Sequence of chain 1.E:
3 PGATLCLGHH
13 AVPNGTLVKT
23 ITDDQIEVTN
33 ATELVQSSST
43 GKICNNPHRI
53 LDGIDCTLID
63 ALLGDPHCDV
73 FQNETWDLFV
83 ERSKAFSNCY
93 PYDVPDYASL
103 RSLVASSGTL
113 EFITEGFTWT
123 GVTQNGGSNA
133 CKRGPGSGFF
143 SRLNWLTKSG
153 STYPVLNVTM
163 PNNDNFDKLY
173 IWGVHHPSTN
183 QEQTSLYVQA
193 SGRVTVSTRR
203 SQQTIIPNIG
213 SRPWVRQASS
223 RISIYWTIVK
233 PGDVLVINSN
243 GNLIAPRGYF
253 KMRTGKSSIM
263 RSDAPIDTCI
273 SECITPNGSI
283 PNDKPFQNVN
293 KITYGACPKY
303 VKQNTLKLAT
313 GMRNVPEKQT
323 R

Sequence of chain 1.A:
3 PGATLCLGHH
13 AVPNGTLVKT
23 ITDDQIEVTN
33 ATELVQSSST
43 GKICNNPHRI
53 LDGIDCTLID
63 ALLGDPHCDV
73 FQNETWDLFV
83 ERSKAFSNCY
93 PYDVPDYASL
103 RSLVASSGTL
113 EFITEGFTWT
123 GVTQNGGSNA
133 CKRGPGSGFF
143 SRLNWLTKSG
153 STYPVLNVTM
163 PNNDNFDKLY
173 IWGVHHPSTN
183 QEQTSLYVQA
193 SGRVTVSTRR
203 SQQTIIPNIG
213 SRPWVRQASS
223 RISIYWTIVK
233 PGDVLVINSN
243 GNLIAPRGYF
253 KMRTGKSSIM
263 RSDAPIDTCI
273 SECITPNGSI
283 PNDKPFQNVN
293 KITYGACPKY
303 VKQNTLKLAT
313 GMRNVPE

Binding-site contacts:
Ligand atom O7 contacts residue ASN159 of chain 1.E at 3.4 Å (h-bond).
Ligand atom O5 contacts residue ASN159 of chain 1.E at 2.3 Å (h-bond).
Ligand atom C1 contacts residue SER213 of chain 1.A at 3.9 Å.
Ligand atom C8 contacts residue SER213 of chain 1.A at 4.2 Å.
Ligand atom O4 contacts residue TRP216 of chain 1.A at 4.5 Å.
Ligand atom C3 contacts residue ASN159 of chain 1.E at 3.9 Å.
Ligand atom C3 contacts residue SER213 of chain 1.A at 4.0 Å.
Ligand atom C1 contacts residue ASN159 of chain 1.E at 1.4 Å.
Ligand atom N2 contacts residue SER213 of chain 1.A at 3.2 Å (h-bond).
Ligand atom C7 contacts residue TRP216 of chain 1.A at 4.1 Å (hydrophobic).
Ligand atom C2 contacts residue ASN159 of chain 1.E at 2.5 Å.
Ligand atom O6 contacts residue TRP216 of chain 1.A at 3.8 Å.
Ligand atom O7 contacts residue TRP216 of chain 1.A at 2.9 Å (h-bond).
Ligand atom C5 contacts residue ASN159 of chain 1.E at 3.6 Å.
Ligand atom O6 contacts residue THR161 of chain 1.E at 3.3 Å.
Ligand atom C3 contacts residue TRP216 of chain 1.A at 4.4 Å (hydrophobic).
Ligand atom C4 contacts residue TRP216 of chain 1.A at 4.2 Å (hydrophobic).
Ligand atom C6 contacts residue THR161 of chain 1.E at 3.5 Å.
Ligand atom C2 contacts residue SER213 of chain 1.A at 3.9 Å.
Ligand atom C4 contacts residue ASN159 of chain 1.E at 4.2 Å.
Ligand atom C7 contacts residue ASN159 of chain 1.E at 3.4 Å.
Ligand atom O3 contacts residue TRP216 of chain 1.A at 3.7 Å.
Ligand atom C8 contacts residue THR161 of chain 1.E at 4.2 Å.
Ligand atom N2 contacts residue ASN159 of chain 1.E at 3.0 Å (h-bond).
Ligand atom C7 contacts residue SER213 of chain 1.A at 4.2 Å.
Ligand atom C1 contacts residue TRP216 of chain 1.A at 4.3 Å (hydrophobic).
Ligand atom O7 contacts residue PRO215 of chain 1.A at 3.5 Å.
Ligand atom C2 contacts residue TRP216 of chain 1.A at 4.2 Å (hydrophobic).

A protein and the small-molecule ligand that binds it are described below.
Small molecule (SMILES): CC(=O)N[C@H]1[C@H](O[C@H]2[C@H](O)[C@@H](NC(C)=O)CO[C@@H]2CO)O[C@H](CO)[C@@H](O[C@@H]2O[C@H](CO)[C@@H](O)[C@H](O[C@H]3O[C@H](CO)[C@@H](O)[C@H](O)[C@@H]3O)[C@@H]2O)[C@@H]1O